Binding-site contacts:
Ligand atom C22 contacts residue TRP3805 of chain 1.A at 3.8 Å (hydrophobic).
Ligand atom C22 contacts residue ILE3940 of chain 1.A at 3.9 Å (hydrophobic).
Ligand atom N19 contacts residue ASP3941 of chain 1.A at 3.8 Å.
Ligand atom N17 contacts residue LYS3753 of chain 1.A at 3.9 Å.
Ligand atom C22 contacts residue LEU3751 of chain 1.A at 3.8 Å (hydrophobic).
Ligand atom C21 contacts residue LEU3751 of chain 1.A at 3.8 Å (hydrophobic).
Ligand atom N19 contacts residue ILE3803 of chain 1.A at 3.9 Å.
Ligand atom F32 contacts residue PRO3735 of chain 1.A at 3.8 Å.
Ligand atom C11 contacts residue MET3729 of chain 1.A at 3.5 Å (hydrophobic).
Ligand atom C30 contacts residue LEU3806 of chain 1.A at 3.5 Å (hydrophobic).
Ligand atom O02 contacts residue TRP3805 of chain 1.A at 3.6 Å.
Ligand atom C07 contacts residue ASN3926 of chain 1.A at 3.7 Å.
Ligand atom C28 contacts residue LEU3806 of chain 1.A at 3.6 Å (hydrophobic).
Ligand atom C18 contacts residue ASP3941 of chain 1.A at 3.5 Å.
Ligand atom C12 contacts residue MET3729 of chain 1.A at 3.4 Å (hydrophobic).
Ligand atom C03 contacts residue TRP3805 of chain 1.A at 3.9 Å (hydrophobic).
Ligand atom C14 contacts residue MET3729 of chain 1.A at 3.9 Å (hydrophobic).
Ligand atom N26 contacts residue TRP3805 of chain 1.A at 4.0 Å.
Ligand atom O29 contacts residue LEU3806 of chain 1.A at 2.7 Å (h-bond).
Ligand atom C08 contacts residue TRP3805 of chain 1.A at 4.0 Å (hydrophobic).
Ligand atom O34 contacts residue ASN3926 of chain 1.A at 3.0 Å (h-bond).
Ligand atom C23 contacts residue TRP3805 of chain 1.A at 3.3 Å (hydrophobic).
Ligand atom C09 contacts residue ASN3926 of chain 1.A at 3.4 Å.
Ligand atom CL1 contacts residue ALA3730 of chain 1.A at 3.0 Å.
Ligand atom C06 contacts residue ASN3926 of chain 1.A at 3.5 Å.
Ligand atom CL1 contacts residue SER3731 of chain 1.A at 3.6 Å.
Ligand atom O29 contacts residue TRP3805 of chain 1.A at 3.8 Å.
Ligand atom C28 contacts residue TYR3791 of chain 1.A at 3.4 Å (hydrophobic).
Ligand atom F32 contacts residue LYS3753 of chain 1.A at 3.5 Å.
Ligand atom N17 contacts residue ASP3941 of chain 1.A at 3.4 Å.
Ligand atom C15 contacts residue MET3729 of chain 1.A at 3.9 Å (hydrophobic).
Ligand atom C08 contacts residue MET3929 of chain 1.A at 3.6 Å (hydrophobic).
Ligand atom C27 contacts residue GLU3804 of chain 1.A at 3.8 Å.
Ligand atom C27 contacts residue TYR3791 of chain 1.A at 3.7 Å (hydrophobic).
Ligand atom C13 contacts residue MET3729 of chain 1.A at 3.7 Å (hydrophobic).
Ligand atom C30 contacts residue THR3809 of chain 1.A at 3.9 Å.
Ligand atom C12 contacts residue SER3731 of chain 1.A at 3.7 Å.
Ligand atom C31 contacts residue TRP3805 of chain 1.A at 3.4 Å (hydrophobic).
Ligand atom C28 contacts residue GLU3804 of chain 1.A at 3.9 Å.
Ligand atom C10 contacts residue MET3729 of chain 1.A at 3.7 Å (hydrophobic).

Sequence of chain 1.A:
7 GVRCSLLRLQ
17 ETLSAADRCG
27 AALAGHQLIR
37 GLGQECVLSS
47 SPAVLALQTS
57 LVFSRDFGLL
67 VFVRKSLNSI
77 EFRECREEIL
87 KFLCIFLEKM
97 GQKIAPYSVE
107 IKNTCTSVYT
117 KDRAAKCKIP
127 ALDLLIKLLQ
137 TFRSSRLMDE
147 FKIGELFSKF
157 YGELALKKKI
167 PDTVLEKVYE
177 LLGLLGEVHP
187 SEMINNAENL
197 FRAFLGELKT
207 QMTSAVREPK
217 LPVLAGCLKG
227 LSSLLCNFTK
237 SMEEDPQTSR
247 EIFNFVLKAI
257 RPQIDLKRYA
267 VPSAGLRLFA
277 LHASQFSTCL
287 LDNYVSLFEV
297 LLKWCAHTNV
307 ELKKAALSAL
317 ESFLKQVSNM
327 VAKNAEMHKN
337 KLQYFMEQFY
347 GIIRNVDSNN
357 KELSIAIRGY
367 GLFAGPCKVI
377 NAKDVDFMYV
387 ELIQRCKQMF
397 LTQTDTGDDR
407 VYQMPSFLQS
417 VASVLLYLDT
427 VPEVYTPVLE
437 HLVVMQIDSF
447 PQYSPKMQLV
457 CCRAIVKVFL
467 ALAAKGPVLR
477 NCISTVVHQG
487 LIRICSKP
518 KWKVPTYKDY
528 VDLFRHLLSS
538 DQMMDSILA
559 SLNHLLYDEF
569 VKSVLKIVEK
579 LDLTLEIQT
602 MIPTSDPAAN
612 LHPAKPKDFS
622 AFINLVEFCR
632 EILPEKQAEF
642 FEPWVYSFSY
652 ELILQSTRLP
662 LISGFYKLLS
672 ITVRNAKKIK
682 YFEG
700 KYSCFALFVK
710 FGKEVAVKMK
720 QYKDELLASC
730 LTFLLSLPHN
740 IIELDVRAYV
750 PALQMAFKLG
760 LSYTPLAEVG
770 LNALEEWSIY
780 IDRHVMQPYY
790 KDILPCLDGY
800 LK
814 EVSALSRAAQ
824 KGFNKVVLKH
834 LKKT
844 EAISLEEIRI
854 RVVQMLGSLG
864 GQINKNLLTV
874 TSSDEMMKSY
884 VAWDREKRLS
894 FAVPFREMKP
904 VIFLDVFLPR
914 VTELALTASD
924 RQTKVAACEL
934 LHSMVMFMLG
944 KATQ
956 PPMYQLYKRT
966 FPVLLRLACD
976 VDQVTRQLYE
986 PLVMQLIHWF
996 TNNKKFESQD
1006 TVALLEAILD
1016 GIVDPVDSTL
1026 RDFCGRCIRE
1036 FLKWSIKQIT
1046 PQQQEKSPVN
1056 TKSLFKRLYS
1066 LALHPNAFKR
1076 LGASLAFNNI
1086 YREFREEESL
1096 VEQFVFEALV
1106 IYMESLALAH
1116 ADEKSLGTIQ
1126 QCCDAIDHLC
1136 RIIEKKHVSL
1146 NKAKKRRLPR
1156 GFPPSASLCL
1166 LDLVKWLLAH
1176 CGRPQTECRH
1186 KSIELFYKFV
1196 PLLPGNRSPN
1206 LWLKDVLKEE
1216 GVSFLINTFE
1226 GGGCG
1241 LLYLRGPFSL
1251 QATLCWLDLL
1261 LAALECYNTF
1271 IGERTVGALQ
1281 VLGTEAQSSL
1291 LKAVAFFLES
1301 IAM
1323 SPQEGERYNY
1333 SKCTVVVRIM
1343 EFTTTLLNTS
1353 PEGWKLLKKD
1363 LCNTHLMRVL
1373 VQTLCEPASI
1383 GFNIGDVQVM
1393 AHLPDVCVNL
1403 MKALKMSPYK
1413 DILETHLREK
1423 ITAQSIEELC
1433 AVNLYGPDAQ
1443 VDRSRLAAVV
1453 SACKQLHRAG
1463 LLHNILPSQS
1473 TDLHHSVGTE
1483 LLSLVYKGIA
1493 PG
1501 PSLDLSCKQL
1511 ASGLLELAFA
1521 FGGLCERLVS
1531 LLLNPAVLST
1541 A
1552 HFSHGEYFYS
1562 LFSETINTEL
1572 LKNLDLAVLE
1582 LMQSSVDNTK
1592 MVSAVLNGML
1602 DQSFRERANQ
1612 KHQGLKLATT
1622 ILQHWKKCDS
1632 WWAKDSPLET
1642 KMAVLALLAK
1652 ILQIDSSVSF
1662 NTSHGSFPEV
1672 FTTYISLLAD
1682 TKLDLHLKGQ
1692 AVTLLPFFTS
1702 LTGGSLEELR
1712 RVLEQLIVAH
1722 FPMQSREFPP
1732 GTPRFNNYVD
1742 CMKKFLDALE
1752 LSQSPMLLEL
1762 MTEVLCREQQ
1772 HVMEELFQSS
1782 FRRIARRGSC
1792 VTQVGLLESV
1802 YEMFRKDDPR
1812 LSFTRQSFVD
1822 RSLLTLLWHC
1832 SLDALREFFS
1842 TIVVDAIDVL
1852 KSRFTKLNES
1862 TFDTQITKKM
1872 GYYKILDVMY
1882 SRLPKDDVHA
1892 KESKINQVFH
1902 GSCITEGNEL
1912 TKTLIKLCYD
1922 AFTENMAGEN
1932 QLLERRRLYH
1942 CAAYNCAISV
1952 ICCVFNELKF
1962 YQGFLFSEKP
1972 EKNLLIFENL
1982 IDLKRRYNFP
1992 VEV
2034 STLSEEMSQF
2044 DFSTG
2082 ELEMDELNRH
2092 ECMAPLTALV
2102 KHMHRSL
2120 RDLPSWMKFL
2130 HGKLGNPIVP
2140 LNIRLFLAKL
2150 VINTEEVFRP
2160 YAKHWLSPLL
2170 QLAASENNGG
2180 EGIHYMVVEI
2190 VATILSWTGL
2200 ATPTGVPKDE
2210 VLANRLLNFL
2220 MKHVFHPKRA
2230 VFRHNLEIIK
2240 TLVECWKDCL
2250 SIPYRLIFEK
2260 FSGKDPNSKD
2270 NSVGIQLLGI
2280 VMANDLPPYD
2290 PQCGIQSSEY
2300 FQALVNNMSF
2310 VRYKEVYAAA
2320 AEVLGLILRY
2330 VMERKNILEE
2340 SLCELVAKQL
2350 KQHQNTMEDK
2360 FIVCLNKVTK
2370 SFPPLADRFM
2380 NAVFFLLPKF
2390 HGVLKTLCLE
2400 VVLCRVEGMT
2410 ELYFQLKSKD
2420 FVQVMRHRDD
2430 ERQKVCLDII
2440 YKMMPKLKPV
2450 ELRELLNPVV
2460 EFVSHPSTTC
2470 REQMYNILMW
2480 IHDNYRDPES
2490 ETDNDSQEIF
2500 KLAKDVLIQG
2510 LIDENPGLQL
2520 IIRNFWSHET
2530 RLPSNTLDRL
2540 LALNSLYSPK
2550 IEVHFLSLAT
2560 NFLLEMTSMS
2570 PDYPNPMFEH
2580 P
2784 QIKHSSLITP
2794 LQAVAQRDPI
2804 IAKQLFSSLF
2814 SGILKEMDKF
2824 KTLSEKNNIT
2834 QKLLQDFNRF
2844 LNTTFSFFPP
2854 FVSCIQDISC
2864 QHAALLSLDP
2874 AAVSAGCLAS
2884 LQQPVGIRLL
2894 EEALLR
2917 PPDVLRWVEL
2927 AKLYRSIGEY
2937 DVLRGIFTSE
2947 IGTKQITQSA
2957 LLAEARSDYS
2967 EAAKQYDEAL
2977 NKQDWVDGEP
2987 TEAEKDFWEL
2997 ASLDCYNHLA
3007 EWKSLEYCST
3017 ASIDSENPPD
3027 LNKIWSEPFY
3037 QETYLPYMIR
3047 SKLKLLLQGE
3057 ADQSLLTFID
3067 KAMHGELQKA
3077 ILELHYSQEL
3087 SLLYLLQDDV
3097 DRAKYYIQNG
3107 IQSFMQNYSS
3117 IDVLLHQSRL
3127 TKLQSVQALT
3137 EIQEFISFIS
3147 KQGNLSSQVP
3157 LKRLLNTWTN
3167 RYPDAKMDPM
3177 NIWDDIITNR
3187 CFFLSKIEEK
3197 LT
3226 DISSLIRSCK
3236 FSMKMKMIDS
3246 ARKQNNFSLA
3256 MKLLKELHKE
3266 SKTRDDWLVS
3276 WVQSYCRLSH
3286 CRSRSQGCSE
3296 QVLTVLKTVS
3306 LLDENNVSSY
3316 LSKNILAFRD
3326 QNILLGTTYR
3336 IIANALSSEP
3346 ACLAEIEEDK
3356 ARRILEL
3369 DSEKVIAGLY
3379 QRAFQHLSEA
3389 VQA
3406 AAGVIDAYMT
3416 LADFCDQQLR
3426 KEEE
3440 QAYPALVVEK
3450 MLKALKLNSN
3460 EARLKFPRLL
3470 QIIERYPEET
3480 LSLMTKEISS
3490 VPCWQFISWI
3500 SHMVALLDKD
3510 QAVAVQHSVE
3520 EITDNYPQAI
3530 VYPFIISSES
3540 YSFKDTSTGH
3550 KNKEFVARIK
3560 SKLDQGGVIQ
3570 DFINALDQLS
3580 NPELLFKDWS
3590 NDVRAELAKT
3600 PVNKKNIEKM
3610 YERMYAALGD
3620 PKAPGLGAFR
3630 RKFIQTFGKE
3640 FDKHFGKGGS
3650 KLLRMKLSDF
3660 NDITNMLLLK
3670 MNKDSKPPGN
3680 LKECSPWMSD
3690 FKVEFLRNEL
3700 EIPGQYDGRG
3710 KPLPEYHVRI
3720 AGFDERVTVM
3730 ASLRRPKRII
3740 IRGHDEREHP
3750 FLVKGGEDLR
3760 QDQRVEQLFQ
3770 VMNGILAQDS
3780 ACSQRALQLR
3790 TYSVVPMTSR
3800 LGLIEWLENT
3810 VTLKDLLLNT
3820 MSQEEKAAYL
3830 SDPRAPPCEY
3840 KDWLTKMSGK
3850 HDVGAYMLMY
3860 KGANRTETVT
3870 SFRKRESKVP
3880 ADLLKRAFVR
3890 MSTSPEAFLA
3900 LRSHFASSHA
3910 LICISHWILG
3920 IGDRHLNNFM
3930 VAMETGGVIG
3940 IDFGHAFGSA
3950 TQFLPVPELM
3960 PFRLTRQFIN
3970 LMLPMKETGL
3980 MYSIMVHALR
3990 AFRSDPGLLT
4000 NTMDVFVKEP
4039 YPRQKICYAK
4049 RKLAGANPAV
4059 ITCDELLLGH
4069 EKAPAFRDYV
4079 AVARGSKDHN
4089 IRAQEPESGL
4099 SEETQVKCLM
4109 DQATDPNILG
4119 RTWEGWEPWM

A small-molecule ligand and the protein it binds are described below.
Small molecule (SMILES): COc1ccc([C@@H](O)c2cc(-c3ncnc4cc(N5CCOCC5)ccc34)c(F)cc2Cl)nn1